Binding-site contacts:
Ligand atom CAM contacts residue LYS1084 of chain 1.A at 4.0 Å.
Ligand atom FAC contacts residue LEU76 of chain 1.A at 4.2 Å.
Ligand atom FAF contacts residue GLN1043 of chain 1.A at 3.3 Å.
Ligand atom CAT contacts residue GLN1043 of chain 1.A at 4.5 Å.
Ligand atom OAA contacts residue SER1080 of chain 1.A at 3.3 Å.
Ligand atom CAN contacts residue PHE336 of chain 1.A at 4.2 Å (hydrophobic).
Ligand atom FAB contacts residue ILE333 of chain 1.A at 4.1 Å.
Ligand atom NAQ contacts residue PHE336 of chain 1.A at 3.5 Å.
Ligand atom CAZ contacts residue GLN1043 of chain 1.A at 4.1 Å.
Ligand atom FAE contacts residue GLN1043 of chain 1.A at 4.0 Å.
Ligand atom FAD contacts residue LEU76 of chain 1.A at 4.3 Å.
Ligand atom CAM contacts residue SER1080 of chain 1.A at 4.0 Å.
Ligand atom FAE contacts residue SER1039 of chain 1.A at 4.2 Å.
Ligand atom FAE contacts residue ARG955 of chain 1.A at 4.2 Å.
Ligand atom CAL contacts residue SER1080 of chain 1.A at 4.2 Å.
Ligand atom CAX contacts residue PHE336 of chain 1.A at 4.1 Å (hydrophobic).

The protein below binds the small molecule below.
Small molecule (SMILES): O[C@H](c1cc(C(F)(F)F)nc2c(C(F)(F)F)cccc12)[C@@H]1CCCCN1

Sequence of chain 1.A:
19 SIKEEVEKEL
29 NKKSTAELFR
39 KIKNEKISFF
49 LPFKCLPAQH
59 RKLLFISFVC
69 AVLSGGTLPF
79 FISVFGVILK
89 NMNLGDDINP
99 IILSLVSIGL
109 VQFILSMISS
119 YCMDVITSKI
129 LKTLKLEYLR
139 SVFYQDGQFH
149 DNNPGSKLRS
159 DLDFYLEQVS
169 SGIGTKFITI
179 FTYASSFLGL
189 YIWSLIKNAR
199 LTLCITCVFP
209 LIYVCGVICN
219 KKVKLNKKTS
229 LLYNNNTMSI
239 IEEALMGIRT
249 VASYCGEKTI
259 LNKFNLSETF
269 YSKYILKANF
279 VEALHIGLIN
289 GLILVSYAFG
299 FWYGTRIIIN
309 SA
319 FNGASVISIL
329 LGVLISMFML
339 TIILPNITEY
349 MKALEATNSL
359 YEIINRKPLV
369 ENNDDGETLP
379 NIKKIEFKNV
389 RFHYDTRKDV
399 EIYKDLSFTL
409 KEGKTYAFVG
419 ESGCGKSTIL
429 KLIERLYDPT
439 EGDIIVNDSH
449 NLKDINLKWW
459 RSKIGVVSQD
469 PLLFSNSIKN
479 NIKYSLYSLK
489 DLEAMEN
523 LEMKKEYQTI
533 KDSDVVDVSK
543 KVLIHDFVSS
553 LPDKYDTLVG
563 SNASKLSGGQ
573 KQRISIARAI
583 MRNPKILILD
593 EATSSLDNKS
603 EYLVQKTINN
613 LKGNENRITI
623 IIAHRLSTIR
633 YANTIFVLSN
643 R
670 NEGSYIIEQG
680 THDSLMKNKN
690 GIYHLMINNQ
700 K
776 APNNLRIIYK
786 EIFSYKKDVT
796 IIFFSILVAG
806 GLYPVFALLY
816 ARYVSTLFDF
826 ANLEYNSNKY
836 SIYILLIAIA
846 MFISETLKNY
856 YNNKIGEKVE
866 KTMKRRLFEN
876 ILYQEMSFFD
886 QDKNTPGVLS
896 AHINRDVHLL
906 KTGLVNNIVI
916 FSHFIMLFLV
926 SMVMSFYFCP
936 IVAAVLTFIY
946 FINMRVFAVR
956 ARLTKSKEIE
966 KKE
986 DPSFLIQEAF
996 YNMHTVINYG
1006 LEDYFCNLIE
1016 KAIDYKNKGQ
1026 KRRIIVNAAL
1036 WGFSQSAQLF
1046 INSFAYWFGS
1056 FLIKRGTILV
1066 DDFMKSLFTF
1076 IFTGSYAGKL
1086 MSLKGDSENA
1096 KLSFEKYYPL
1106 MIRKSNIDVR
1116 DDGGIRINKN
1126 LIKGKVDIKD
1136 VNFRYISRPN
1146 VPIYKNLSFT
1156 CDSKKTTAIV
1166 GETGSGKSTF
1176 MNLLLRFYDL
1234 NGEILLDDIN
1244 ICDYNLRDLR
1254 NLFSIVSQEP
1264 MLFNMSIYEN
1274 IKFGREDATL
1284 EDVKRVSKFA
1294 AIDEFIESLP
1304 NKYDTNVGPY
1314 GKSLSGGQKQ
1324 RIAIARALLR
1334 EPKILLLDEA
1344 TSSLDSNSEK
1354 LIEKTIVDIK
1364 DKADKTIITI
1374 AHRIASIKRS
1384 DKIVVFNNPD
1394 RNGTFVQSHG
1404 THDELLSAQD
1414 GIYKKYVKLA